Sequence of chain 1.B:
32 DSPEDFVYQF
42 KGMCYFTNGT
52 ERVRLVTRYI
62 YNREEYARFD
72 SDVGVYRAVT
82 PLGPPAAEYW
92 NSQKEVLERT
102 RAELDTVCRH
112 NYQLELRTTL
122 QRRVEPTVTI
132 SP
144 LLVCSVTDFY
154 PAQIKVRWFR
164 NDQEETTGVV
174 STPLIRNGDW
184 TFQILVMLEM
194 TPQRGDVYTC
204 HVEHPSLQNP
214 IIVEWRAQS

The small molecule below binds the protein below.
Small molecule (SMILES): CC(=O)N[C@@H]1[C@@H](O)[C@H](O)[C@@H](CO)O[C@H]1O

Binding-site contacts:
Ligand atom O5 contacts residue ASN49 of chain 1.B at 2.3 Å (h-bond).
Ligand atom O7 contacts residue ASN49 of chain 1.B at 4.0 Å.
Ligand atom O5 contacts residue GLU52 of chain 1.B at 3.8 Å.
Ligand atom C4 contacts residue ASN49 of chain 1.B at 4.2 Å.
Ligand atom N2 contacts residue ASN49 of chain 1.B at 2.9 Å (h-bond).
Ligand atom C1 contacts residue ASN49 of chain 1.B at 1.4 Å.
Ligand atom O7 contacts residue GLU52 of chain 1.B at 4.4 Å.
Ligand atom C2 contacts residue ASN49 of chain 1.B at 2.5 Å.
Ligand atom C2 contacts residue GLU52 of chain 1.B at 4.5 Å.
Ligand atom C7 contacts residue ASN49 of chain 1.B at 3.7 Å.
Ligand atom C5 contacts residue ASN49 of chain 1.B at 3.6 Å.
Ligand atom O6 contacts residue GLU52 of chain 1.B at 3.6 Å.
Ligand atom C3 contacts residue ASN49 of chain 1.B at 3.8 Å.
Ligand atom C1 contacts residue GLU52 of chain 1.B at 4.2 Å.